Binding-site contacts:
Ligand atom C8 contacts residue PRO90 of chain 1.A at 3.7 Å (hydrophobic).
Ligand atom N1 contacts residue GLU191 of chain 1.A at 3.4 Å (salt-bridge).
Ligand atom C9 contacts residue THR92 of chain 1.A at 3.3 Å.
Ligand atom O1 contacts residue THR144 of chain 1.A at 3.0 Å (h-bond).
Ligand atom C8 contacts residue THR194 of chain 1.A at 3.2 Å.
Ligand atom C6 contacts residue TYR63 of chain 1.A at 3.4 Å (hydrophobic).
Ligand atom N4 contacts residue THR92 of chain 1.A at 2.7 Å (h-bond).
Ligand atom C1 contacts residue GLU191 of chain 1.A at 3.0 Å.
Ligand atom C7 contacts residue THR194 of chain 1.A at 3.2 Å.
Ligand atom C10 contacts residue ARG97 of chain 1.A at 3.4 Å.
Ligand atom C7 contacts residue GLU191 of chain 1.A at 3.7 Å.
Ligand atom O2 contacts residue GLU191 of chain 1.A at 2.9 Å (salt-bridge).
Ligand atom O4 contacts residue ALA143 of chain 1.A at 3.0 Å (h-bond).
Ligand atom C6 contacts residue GLU191 of chain 1.A at 3.4 Å.
Ligand atom O3 contacts residue ARG97 of chain 1.A at 2.9 Å (salt-bridge).
Ligand atom C6 contacts residue GLU15 of chain 1.A at 3.6 Å.
Ligand atom N2 contacts residue THR144 of chain 1.A at 2.8 Å (h-bond).
Ligand atom N4 contacts residue GLU191 of chain 1.A at 3.1 Å (salt-bridge).
Ligand atom N3 contacts residue THR194 of chain 1.A at 3.6 Å (h-bond).
Ligand atom O1 contacts residue GLY142 of chain 1.A at 3.4 Å.
Ligand atom N4 contacts residue TYR217 of chain 1.A at 3.6 Å.
Ligand atom O2 contacts residue MET190 of chain 1.A at 3.2 Å.
Ligand atom C4 contacts residue GLU191 of chain 1.A at 3.2 Å.
Ligand atom O4 contacts residue TYR63 of chain 1.A at 3.2 Å.
Ligand atom C5 contacts residue TYR63 of chain 1.A at 3.6 Å (hydrophobic).
Ligand atom C3 contacts residue GLU191 of chain 1.A at 3.7 Å.
Ligand atom C2 contacts residue THR144 of chain 1.A at 3.3 Å.
Ligand atom O3 contacts residue THR92 of chain 1.A at 2.8 Å (h-bond).
Ligand atom O4 contacts residue ARG97 of chain 1.A at 2.9 Å (salt-bridge).
Ligand atom C8 contacts residue PHE18 of chain 1.A at 3.6 Å (hydrophobic).
Ligand atom O1 contacts residue ALA143 of chain 1.A at 3.1 Å (h-bond).
Ligand atom C8 contacts residue GLU15 of chain 1.A at 2.8 Å.
Ligand atom O3 contacts residue LEU91 of chain 1.A at 3.5 Å.
Ligand atom N3 contacts residue GLU15 of chain 1.A at 2.8 Å (salt-bridge).
Ligand atom C8 contacts residue TYR217 of chain 1.A at 3.4 Å (hydrophobic).
Ligand atom C10 contacts residue THR92 of chain 1.A at 3.6 Å.
Ligand atom O3 contacts residue PRO90 of chain 1.A at 3.5 Å (h-bond).
Ligand atom C10 contacts residue ALA143 of chain 1.A at 3.7 Å (hydrophobic).
Ligand atom N4 contacts residue PRO90 of chain 1.A at 2.7 Å (h-bond).
Ligand atom C9 contacts residue GLU191 of chain 1.A at 3.6 Å.

Sequence of chain 1.A:
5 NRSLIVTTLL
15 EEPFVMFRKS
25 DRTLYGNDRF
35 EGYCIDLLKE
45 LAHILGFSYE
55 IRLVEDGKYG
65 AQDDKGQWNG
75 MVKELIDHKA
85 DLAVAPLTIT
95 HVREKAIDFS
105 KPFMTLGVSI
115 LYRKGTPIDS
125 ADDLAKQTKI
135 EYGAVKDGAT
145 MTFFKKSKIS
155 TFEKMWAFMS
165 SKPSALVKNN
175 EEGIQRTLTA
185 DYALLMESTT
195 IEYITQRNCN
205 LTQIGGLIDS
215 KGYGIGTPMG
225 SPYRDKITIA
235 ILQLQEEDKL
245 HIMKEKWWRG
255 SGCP

This small molecule binds to this protein.
Small molecule (SMILES): CN1Cc2c(n(C[C@H](N)C(=O)O)c(=O)[nH]c2=O)C1